Sequence of chain 3.A:
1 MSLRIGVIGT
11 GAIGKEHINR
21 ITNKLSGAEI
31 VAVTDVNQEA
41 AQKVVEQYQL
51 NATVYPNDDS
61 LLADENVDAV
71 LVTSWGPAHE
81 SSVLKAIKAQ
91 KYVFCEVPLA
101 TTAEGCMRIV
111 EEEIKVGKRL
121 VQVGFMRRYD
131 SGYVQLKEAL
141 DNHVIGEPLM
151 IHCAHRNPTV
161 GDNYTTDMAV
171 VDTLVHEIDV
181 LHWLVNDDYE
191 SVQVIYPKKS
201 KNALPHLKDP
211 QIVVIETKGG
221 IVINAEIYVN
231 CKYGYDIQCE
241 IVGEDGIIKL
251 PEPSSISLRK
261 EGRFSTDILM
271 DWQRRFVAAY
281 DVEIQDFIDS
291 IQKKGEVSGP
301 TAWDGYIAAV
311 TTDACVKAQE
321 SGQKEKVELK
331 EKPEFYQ

This small molecule binds to this protein.
Small molecule (SMILES): OC1C(O)C(O)C(O)C(O)C1O

Binding-site contacts:
Ligand atom C1 contacts residue ASP172 of chain 3.A at 4.1 Å.
Ligand atom O6 contacts residue ASP172 of chain 3.A at 4.2 Å.
Ligand atom O1 contacts residue ASP172 of chain 3.A at 3.4 Å (salt-bridge).
Ligand atom C2 contacts residue THR173 of chain 3.A at 4.2 Å.
Ligand atom O2 contacts residue HIS155 of chain 3.A at 3.8 Å.
Ligand atom O2 contacts residue ASP172 of chain 3.A at 3.9 Å.
Ligand atom C3 contacts residue TRP272 of chain 3.A at 4.4 Å (hydrophobic).
Ligand atom O3 contacts residue THR173 of chain 3.A at 4.2 Å.
Ligand atom O4 contacts residue TRP272 of chain 3.A at 4.5 Å.
Ligand atom C6 contacts residue ASP172 of chain 3.A at 4.0 Å.
Ligand atom O3 contacts residue ASN157 of chain 3.A at 3.9 Å.
Ligand atom O1 contacts residue HIS176 of chain 3.A at 3.2 Å (h-bond).
Ligand atom O2 contacts residue THR173 of chain 3.A at 2.8 Å (h-bond).
Ligand atom C2 contacts residue HIS155 of chain 3.A at 4.2 Å.